Sequence of chain 1.A:
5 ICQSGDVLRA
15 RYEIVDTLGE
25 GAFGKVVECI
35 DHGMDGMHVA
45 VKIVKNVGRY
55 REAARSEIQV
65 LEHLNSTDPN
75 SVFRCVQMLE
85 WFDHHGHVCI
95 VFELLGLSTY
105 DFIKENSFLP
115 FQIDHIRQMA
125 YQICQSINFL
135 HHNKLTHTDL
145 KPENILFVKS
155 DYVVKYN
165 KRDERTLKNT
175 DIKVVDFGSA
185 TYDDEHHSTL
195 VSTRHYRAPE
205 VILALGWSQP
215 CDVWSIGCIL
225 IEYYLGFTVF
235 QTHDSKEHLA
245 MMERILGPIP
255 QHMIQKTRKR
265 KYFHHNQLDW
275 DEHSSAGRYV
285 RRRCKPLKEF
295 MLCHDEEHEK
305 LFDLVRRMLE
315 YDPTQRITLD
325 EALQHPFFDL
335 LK

Binding-site contacts:
Ligand atom C17 contacts residue VAL30 of chain 1.A at 3.8 Å (hydrophobic).
Ligand atom C7 contacts residue LEU150 of chain 1.A at 3.6 Å (hydrophobic).
Ligand atom C3 contacts residue PHE96 of chain 1.A at 3.9 Å (hydrophobic).
Ligand atom O24 contacts residue VAL179 of chain 1.A at 3.8 Å.
Ligand atom C8 contacts residue LEU150 of chain 1.A at 3.8 Å (hydrophobic).
Ligand atom C20 contacts residue LEU22 of chain 1.A at 3.8 Å (hydrophobic).
Ligand atom C13 contacts residue LEU99 of chain 1.A at 3.7 Å (hydrophobic).
Ligand atom C11 contacts residue LEU98 of chain 1.A at 3.8 Å (hydrophobic).
Ligand atom C11 contacts residue LEU22 of chain 1.A at 3.7 Å (hydrophobic).
Ligand atom C23 contacts residue VAL179 of chain 1.A at 3.8 Å (hydrophobic).
Ligand atom N12 contacts residue ALA44 of chain 1.A at 3.6 Å.
Ligand atom C13 contacts residue GLU97 of chain 1.A at 3.7 Å.
Ligand atom CL22 contacts residue GLY23 of chain 1.A at 3.5 Å.
Ligand atom C5 contacts residue VAL179 of chain 1.A at 3.6 Å (hydrophobic).
Ligand atom C23 contacts residue ASP180 of chain 1.A at 3.3 Å.
Ligand atom N12 contacts residue LEU98 of chain 1.A at 3.8 Å.
Ligand atom C21 contacts residue LEU22 of chain 1.A at 3.5 Å (hydrophobic).
Ligand atom C10 contacts residue VAL30 of chain 1.A at 3.9 Å (hydrophobic).
Ligand atom C16 contacts residue LEU22 of chain 1.A at 3.7 Å (hydrophobic).
Ligand atom O25 contacts residue LYS46 of chain 1.A at 2.8 Å (salt-bridge).
Ligand atom C18 contacts residue GLY23 of chain 1.A at 3.6 Å.
Ligand atom C19 contacts residue GLY23 of chain 1.A at 3.6 Å.
Ligand atom O24 contacts residue ASP180 of chain 1.A at 2.9 Å (salt-bridge).
Ligand atom O24 contacts residue PHE96 of chain 1.A at 3.4 Å.
Ligand atom C23 contacts residue LYS46 of chain 1.A at 3.7 Å.
Ligand atom C4 contacts residue PHE96 of chain 1.A at 3.5 Å (hydrophobic).
Ligand atom C3 contacts residue VAL179 of chain 1.A at 4.0 Å (hydrophobic).
Ligand atom C10 contacts residue LEU150 of chain 1.A at 3.9 Å (hydrophobic).
Ligand atom CL22 contacts residue PHE27 of chain 1.A at 3.4 Å.
Ligand atom N9 contacts residue VAL30 of chain 1.A at 3.9 Å.
Ligand atom C4 contacts residue VAL179 of chain 1.A at 3.8 Å (hydrophobic).
Ligand atom CL22 contacts residue VAL30 of chain 1.A at 3.9 Å.
Ligand atom C11 contacts residue LEU99 of chain 1.A at 3.1 Å (hydrophobic).
Ligand atom CL22 contacts residue GLU24 of chain 1.A at 3.5 Å.
Ligand atom C14 contacts residue LEU22 of chain 1.A at 3.7 Å (hydrophobic).
Ligand atom O24 contacts residue GLU61 of chain 1.A at 3.8 Å.
Ligand atom N12 contacts residue GLU97 of chain 1.A at 3.9 Å.
Ligand atom O25 contacts residue ASP180 of chain 1.A at 3.5 Å.
Ligand atom N12 contacts residue LEU99 of chain 1.A at 2.9 Å (h-bond).
Ligand atom C13 contacts residue ALA44 of chain 1.A at 3.5 Å (hydrophobic).

A small-molecule ligand and the protein it binds are described below.
Small molecule (SMILES): O=C(O)c1ccc2c(c1)nc(Nc1cccc(Cl)c1)c1ccncc12